Binding-site contacts:
Ligand atom N contacts residue GLU362 of chain 1.B at 3.0 Å (salt-bridge).
Ligand atom C contacts residue ZN1 of chain 1.HA at 2.7 Å.
Ligand atom CB contacts residue ALA334 of chain 1.B at 3.5 Å (hydrophobic).
Ligand atom CA contacts residue ALA332 of chain 1.B at 3.5 Å (hydrophobic).
Ligand atom O contacts residue ZN1 of chain 1.HA at 2.2 Å.
Ligand atom O contacts residue ALA334 of chain 1.B at 2.8 Å (h-bond).
Ligand atom CG1 contacts residue HIS491 of chain 1.B at 3.5 Å.
Ligand atom O contacts residue HIS361 of chain 1.B at 3.4 Å (h-bond).
Ligand atom CD contacts residue ALA332 of chain 1.B at 2.8 Å (hydrophobic).
Ligand atom N contacts residue ZN1 of chain 1.HA at 3.1 Å.
Ligand atom O contacts residue HIS365 of chain 1.B at 3.5 Å.
Ligand atom CD1 contacts residue PHE490 of chain 1.B at 3.2 Å (hydrophobic).
Ligand atom CA contacts residue GLU362 of chain 1.B at 3.4 Å.
Ligand atom O contacts residue HIS331 of chain 1.B at 2.9 Å (h-bond).
Ligand atom OXT contacts residue TYR498 of chain 1.B at 2.7 Å (h-bond).
Ligand atom CG contacts residue TYR369 of chain 1.B at 3.2 Å (hydrophobic).
Ligand atom O contacts residue SER333 of chain 1.B at 3.3 Å.
Ligand atom CD contacts residue GLU362 of chain 1.B at 2.9 Å.
Ligand atom C contacts residue GLU362 of chain 1.B at 3.4 Å.
Ligand atom OXT contacts residue HIS491 of chain 1.B at 3.3 Å.
Ligand atom O contacts residue HIS491 of chain 1.B at 3.1 Å (h-bond).
Ligand atom CA contacts residue ZN1 of chain 1.HA at 3.4 Å.
Ligand atom CB contacts residue HIS365 of chain 1.B at 3.3 Å.
Ligand atom OXT contacts residue GLN259 of chain 1.B at 3.2 Å (h-bond).
Ligand atom CG contacts residue GLU362 of chain 1.B at 3.4 Å.
Ligand atom CD1 contacts residue HIS491 of chain 1.B at 3.2 Å.
Ligand atom C contacts residue TYR498 of chain 1.B at 3.5 Å (hydrophobic).
Ligand atom OXT contacts residue LYS489 of chain 1.B at 2.6 Å (salt-bridge).
Ligand atom O contacts residue GLN259 of chain 1.B at 3.3 Å (h-bond).
Ligand atom C contacts residue GLN259 of chain 1.B at 3.3 Å.
Ligand atom CG2 contacts residue ALA332 of chain 1.B at 3.5 Å (hydrophobic).
Ligand atom CG1 contacts residue TYR501 of chain 1.B at 3.2 Å (hydrophobic).
Ligand atom O contacts residue GLU362 of chain 1.B at 3.0 Å (salt-bridge).
Ligand atom C contacts residue TYR501 of chain 1.B at 3.5 Å (hydrophobic).
Ligand atom O contacts residue GLU389 of chain 1.B at 3.0 Å (salt-bridge).
Ligand atom N contacts residue ALA334 of chain 1.B at 3.2 Å (h-bond).
Ligand atom O contacts residue TYR501 of chain 1.B at 3.4 Å (h-bond).
Ligand atom O contacts residue TYR501 of chain 1.B at 2.6 Å (h-bond).
Ligand atom CG2 contacts residue SER333 of chain 1.B at 3.5 Å.
Ligand atom CB contacts residue ALA332 of chain 1.B at 3.1 Å (hydrophobic).

This small molecule binds to this protein.
Small molecule (SMILES): CC[C@H](C)[C@H](NC(=O)[C@H](CCCC[NH3+])NC(=O)[C@@H]1CCCN1)C(=O)N1CCC[C@H]1C(=O)N1CCC[C@H]1C(=O)O

Sequence of chain 1.B:
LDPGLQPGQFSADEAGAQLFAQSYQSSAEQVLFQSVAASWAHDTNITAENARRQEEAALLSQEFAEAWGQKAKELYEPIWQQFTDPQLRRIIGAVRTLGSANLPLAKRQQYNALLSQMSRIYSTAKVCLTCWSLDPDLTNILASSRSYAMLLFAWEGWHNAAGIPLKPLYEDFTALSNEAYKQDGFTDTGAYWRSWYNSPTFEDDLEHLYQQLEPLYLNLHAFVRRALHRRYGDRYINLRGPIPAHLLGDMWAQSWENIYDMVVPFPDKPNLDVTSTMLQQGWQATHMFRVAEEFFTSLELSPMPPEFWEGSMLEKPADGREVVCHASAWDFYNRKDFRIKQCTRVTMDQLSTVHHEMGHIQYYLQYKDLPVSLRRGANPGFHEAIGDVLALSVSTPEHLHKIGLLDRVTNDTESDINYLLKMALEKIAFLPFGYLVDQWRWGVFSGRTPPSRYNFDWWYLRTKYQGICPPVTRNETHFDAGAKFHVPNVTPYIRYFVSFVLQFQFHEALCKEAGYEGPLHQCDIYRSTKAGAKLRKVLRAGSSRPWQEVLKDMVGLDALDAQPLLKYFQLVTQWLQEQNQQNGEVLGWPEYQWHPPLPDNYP